Sequence of chain 1.B:
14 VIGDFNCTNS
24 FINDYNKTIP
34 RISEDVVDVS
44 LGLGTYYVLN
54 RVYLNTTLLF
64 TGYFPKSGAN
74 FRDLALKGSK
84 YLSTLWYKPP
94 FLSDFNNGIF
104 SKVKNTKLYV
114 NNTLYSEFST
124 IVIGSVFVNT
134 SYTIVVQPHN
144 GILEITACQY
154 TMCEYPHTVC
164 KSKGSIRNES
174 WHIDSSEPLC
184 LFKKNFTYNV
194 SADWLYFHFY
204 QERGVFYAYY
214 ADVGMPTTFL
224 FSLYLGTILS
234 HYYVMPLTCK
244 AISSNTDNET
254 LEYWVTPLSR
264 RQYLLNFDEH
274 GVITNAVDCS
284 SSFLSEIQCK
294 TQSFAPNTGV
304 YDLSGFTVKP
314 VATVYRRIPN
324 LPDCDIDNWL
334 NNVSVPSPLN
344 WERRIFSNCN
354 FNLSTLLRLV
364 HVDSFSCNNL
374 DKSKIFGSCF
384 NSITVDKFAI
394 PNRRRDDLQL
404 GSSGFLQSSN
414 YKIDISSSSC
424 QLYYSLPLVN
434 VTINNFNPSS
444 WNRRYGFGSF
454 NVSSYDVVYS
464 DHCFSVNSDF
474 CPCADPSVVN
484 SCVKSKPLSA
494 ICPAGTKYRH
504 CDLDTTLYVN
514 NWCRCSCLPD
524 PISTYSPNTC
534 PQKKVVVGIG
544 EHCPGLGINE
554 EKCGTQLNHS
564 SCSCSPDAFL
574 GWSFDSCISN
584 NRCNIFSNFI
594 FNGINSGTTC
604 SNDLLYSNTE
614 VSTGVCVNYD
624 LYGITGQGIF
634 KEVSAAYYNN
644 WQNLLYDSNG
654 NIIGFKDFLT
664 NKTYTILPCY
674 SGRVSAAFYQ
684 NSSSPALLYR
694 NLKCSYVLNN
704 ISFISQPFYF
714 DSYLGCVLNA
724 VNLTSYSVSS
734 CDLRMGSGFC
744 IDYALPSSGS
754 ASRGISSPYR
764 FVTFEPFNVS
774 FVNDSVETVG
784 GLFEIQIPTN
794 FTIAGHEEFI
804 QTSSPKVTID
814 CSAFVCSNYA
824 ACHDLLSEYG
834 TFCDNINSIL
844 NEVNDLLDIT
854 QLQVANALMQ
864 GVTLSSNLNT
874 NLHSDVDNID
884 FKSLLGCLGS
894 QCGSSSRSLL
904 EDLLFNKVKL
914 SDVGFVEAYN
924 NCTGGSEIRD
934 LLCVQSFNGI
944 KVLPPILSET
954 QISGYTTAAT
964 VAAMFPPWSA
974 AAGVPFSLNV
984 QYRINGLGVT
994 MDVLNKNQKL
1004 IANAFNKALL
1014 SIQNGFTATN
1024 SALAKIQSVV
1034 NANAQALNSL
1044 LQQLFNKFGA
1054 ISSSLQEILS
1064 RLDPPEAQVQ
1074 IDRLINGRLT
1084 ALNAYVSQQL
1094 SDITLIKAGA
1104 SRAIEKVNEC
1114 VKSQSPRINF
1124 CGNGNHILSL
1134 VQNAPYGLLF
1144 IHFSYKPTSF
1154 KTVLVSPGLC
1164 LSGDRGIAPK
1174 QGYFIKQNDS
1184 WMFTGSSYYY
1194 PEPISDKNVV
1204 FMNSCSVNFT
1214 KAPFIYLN

A small-molecule ligand and the protein it binds are described below.
Small molecule (SMILES): CC(=O)N[C@H]1[C@H](O[C@H]2[C@H](O)[C@@H](NC(C)=O)CO[C@@H]2CO)O[C@H](CO)[C@@H](O)[C@@H]1O

Binding-site contacts:
Ligand atom C2 contacts residue ASN664 of chain 1.B at 2.5 Å.
Ligand atom C7 contacts residue ASN664 of chain 1.B at 3.5 Å.
Ligand atom C3 contacts residue ASN664 of chain 1.B at 3.8 Å.
Ligand atom C1 contacts residue ASN664 of chain 1.B at 1.4 Å.
Ligand atom O5 contacts residue ASN664 of chain 1.B at 2.4 Å (h-bond).
Ligand atom C8 contacts residue THR663 of chain 1.B at 4.4 Å.
Ligand atom C8 contacts residue LEU662 of chain 1.B at 3.3 Å (hydrophobic).
Ligand atom N2 contacts residue ASN664 of chain 1.B at 2.9 Å (h-bond).
Ligand atom O7 contacts residue ASN664 of chain 1.B at 3.7 Å.
Ligand atom C7 contacts residue LEU662 of chain 1.B at 4.3 Å (hydrophobic).
Ligand atom C4 contacts residue ASN664 of chain 1.B at 4.3 Å.
Ligand atom N2 contacts residue LEU662 of chain 1.B at 4.3 Å.
Ligand atom C5 contacts residue ASN664 of chain 1.B at 3.7 Å.